The protein below binds the small molecule below.
Small molecule (SMILES): O=C(O)c1ccc(O)[n+]([O-])c1

Binding-site contacts:
Ligand atom O1 contacts residue ILE191 of chain 1.B at 3.5 Å.
Ligand atom O3 contacts residue HIS160 of chain 1.B at 3.3 Å (h-bond).
Ligand atom N1 contacts residue ARG157 of chain 1.B at 3.4 Å (salt-bridge).
Ligand atom O4 contacts residue ARG157 of chain 1.B at 3.8 Å.
Ligand atom C2 contacts residue GLY14 of chain 1.A at 4.0 Å.
Ligand atom C5 contacts residue FE1 of chain 1.M at 4.1 Å.
Ligand atom C3 contacts residue TRP149 of chain 1.B at 4.1 Å (hydrophobic).
Ligand atom C7 contacts residue TYR24 of chain 1.B at 3.5 Å (hydrophobic).
Ligand atom C5 contacts residue TYR147 of chain 1.B at 3.8 Å (hydrophobic).
Ligand atom C6 contacts residue ARG157 of chain 1.B at 3.9 Å.
Ligand atom O1 contacts residue PRO15 of chain 1.A at 3.9 Å.
Ligand atom O2 contacts residue ARG133 of chain 1.A at 3.9 Å.
Ligand atom O3 contacts residue FE1 of chain 1.M at 2.5 Å.
Ligand atom O1 contacts residue THR12 of chain 1.A at 3.8 Å.
Ligand atom O3 contacts residue GLN177 of chain 1.B at 3.7 Å.
Ligand atom C7 contacts residue ILE191 of chain 1.B at 3.8 Å (hydrophobic).
Ligand atom C2 contacts residue ILE191 of chain 1.B at 3.5 Å (hydrophobic).
Ligand atom C4 contacts residue TRP149 of chain 1.B at 3.8 Å (hydrophobic).
Ligand atom C7 contacts residue TRP149 of chain 1.B at 3.7 Å (hydrophobic).
Ligand atom O4 contacts residue TYR147 of chain 1.B at 4.0 Å.
Ligand atom C7 contacts residue PRO15 of chain 1.A at 3.5 Å (hydrophobic).
Ligand atom O1 contacts residue GLY14 of chain 1.A at 4.1 Å.
Ligand atom O4 contacts residue HIS160 of chain 1.B at 3.3 Å.
Ligand atom C3 contacts residue PRO15 of chain 1.A at 3.4 Å (hydrophobic).
Ligand atom C5 contacts residue ARG157 of chain 1.B at 4.1 Å.
Ligand atom C3 contacts residue ILE191 of chain 1.B at 3.9 Å (hydrophobic).
Ligand atom O2 contacts residue TRP149 of chain 1.B at 3.3 Å.
Ligand atom O2 contacts residue PRO15 of chain 1.A at 3.9 Å.
Ligand atom O3 contacts residue HIS162 of chain 1.B at 2.9 Å.
Ligand atom O4 contacts residue TYR108 of chain 1.B at 3.3 Å (h-bond).
Ligand atom N1 contacts residue FE1 of chain 1.M at 3.0 Å.
Ligand atom O2 contacts residue TYR24 of chain 1.B at 3.8 Å.
Ligand atom O3 contacts residue ARG157 of chain 1.B at 2.8 Å (salt-bridge).
Ligand atom C4 contacts residue PRO15 of chain 1.A at 3.7 Å (hydrophobic).
Ligand atom C6 contacts residue FE1 of chain 1.M at 2.9 Å.
Ligand atom C2 contacts residue ARG157 of chain 1.B at 3.9 Å.
Ligand atom O1 contacts residue TYR24 of chain 1.B at 2.3 Å (h-bond).
Ligand atom O4 contacts residue FE1 of chain 1.M at 2.2 Å.
Ligand atom N1 contacts residue HIS162 of chain 1.B at 4.0 Å.
Ligand atom C2 contacts residue PRO15 of chain 1.A at 3.8 Å (hydrophobic).

Sequence of chain 1.B:
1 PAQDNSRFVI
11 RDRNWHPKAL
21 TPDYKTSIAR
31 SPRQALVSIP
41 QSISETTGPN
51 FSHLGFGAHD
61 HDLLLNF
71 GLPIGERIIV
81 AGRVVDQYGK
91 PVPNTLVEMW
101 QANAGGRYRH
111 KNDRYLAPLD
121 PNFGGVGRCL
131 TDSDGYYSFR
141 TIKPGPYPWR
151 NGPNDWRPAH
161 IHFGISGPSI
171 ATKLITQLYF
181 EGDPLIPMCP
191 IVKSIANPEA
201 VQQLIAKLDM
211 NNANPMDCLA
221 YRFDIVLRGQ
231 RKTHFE

Sequence of chain 1.A:
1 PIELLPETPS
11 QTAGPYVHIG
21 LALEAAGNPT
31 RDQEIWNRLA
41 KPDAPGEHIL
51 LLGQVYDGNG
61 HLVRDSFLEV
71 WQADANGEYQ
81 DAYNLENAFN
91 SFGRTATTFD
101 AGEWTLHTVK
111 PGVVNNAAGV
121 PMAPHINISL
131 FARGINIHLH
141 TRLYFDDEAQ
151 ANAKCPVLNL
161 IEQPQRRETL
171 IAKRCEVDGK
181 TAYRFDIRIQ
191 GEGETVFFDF